Sequence of chain 1.E:
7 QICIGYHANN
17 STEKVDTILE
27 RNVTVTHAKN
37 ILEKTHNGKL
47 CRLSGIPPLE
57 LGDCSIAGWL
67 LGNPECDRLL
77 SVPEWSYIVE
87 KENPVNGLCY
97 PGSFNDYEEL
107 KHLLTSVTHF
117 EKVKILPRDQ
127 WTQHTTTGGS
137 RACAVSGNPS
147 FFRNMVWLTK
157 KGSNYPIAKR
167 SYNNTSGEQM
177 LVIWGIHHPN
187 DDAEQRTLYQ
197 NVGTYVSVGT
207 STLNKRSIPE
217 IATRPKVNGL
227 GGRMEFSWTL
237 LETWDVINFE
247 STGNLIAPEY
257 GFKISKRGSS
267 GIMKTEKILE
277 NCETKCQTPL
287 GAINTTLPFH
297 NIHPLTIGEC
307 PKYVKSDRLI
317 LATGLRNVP

This protein binds this small molecule.
Small molecule (SMILES): CC(=O)N[C@@H]1[C@@H](O)[C@H](O)[C@@H](CO)O[C@H]1O

Binding-site contacts:
Ligand atom C4 contacts residue ASN290 of chain 1.E at 4.3 Å.
Ligand atom C8 contacts residue ASN290 of chain 1.E at 4.1 Å.
Ligand atom C8 contacts residue GLU279 of chain 1.E at 4.0 Å.
Ligand atom O7 contacts residue ASN290 of chain 1.E at 3.5 Å (h-bond).
Ligand atom C5 contacts residue ASN290 of chain 1.E at 3.7 Å.
Ligand atom C1 contacts residue ASN290 of chain 1.E at 1.5 Å.
Ligand atom C7 contacts residue ASN290 of chain 1.E at 3.4 Å.
Ligand atom N2 contacts residue ASN290 of chain 1.E at 3.0 Å (h-bond).
Ligand atom C3 contacts residue ASN290 of chain 1.E at 3.9 Å.
Ligand atom O5 contacts residue ASN290 of chain 1.E at 2.4 Å (h-bond).
Ligand atom C2 contacts residue ASN290 of chain 1.E at 2.6 Å.